Sequence of chain 1.B:
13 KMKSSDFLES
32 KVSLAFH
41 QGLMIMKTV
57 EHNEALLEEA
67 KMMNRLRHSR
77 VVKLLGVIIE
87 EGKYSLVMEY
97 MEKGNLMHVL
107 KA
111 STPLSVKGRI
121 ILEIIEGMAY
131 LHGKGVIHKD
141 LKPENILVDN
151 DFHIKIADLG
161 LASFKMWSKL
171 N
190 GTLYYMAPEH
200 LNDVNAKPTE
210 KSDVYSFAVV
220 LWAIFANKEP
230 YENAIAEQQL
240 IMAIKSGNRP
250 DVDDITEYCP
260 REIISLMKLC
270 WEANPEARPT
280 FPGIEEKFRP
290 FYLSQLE

A small-molecule ligand and the protein it binds are described below.
Small molecule (SMILES): COc1cc2c(cn1)N(C)C(=O)[C@@H](NC(=O)c1nc3n(n1)[C@H](c1ccccc1)CC3)CC2

Binding-site contacts:
Ligand atom C1 contacts residue LYS47 of chain 1.B at 3.5 Å.
Ligand atom C1 contacts residue LEU92 of chain 1.B at 3.2 Å (hydrophobic).
Ligand atom O13 contacts residue MET94 of chain 1.B at 3.1 Å.
Ligand atom C19 contacts residue VAL78 of chain 1.B at 3.6 Å (hydrophobic).
Ligand atom C15 contacts residue ASP158 of chain 1.B at 3.8 Å.
Ligand atom C30 contacts residue ILE156 of chain 1.B at 3.6 Å (hydrophobic).
Ligand atom O13 contacts residue LEU80 of chain 1.B at 3.5 Å.
Ligand atom C23 contacts residue MET69 of chain 1.B at 3.8 Å (hydrophobic).
Ligand atom C24 contacts residue MET69 of chain 1.B at 3.6 Å (hydrophobic).
Ligand atom C22 contacts residue VAL78 of chain 1.B at 3.5 Å (hydrophobic).
Ligand atom C1 contacts residue MET94 of chain 1.B at 3.6 Å (hydrophobic).
Ligand atom C7 contacts residue LEU159 of chain 1.B at 3.4 Å (hydrophobic).
Ligand atom C29 contacts residue HIS138 of chain 1.B at 3.6 Å.
Ligand atom C27 contacts residue MET69 of chain 1.B at 3.5 Å (hydrophobic).
Ligand atom C11 contacts residue MET94 of chain 1.B at 3.7 Å (hydrophobic).
Ligand atom O13 contacts residue LEU92 of chain 1.B at 3.8 Å.
Ligand atom C24 contacts residue VAL78 of chain 1.B at 3.3 Å (hydrophobic).
Ligand atom N2 contacts residue MET94 of chain 1.B at 3.7 Å.
Ligand atom N21 contacts residue VAL78 of chain 1.B at 3.2 Å.
Ligand atom N21 contacts residue ASP158 of chain 1.B at 3.3 Å (salt-bridge).
Ligand atom C26 contacts residue MET69 of chain 1.B at 3.4 Å (hydrophobic).
Ligand atom O16 contacts residue ALA157 of chain 1.B at 3.8 Å.
Ligand atom N18 contacts residue PHE164 of chain 1.B at 3.8 Å.
Ligand atom N20 contacts residue VAL78 of chain 1.B at 3.4 Å.
Ligand atom C4 contacts residue MET94 of chain 1.B at 3.6 Å (hydrophobic).
Ligand atom C3 contacts residue LYS47 of chain 1.B at 3.7 Å.
Ligand atom C17 contacts residue VAL78 of chain 1.B at 3.5 Å (hydrophobic).
Ligand atom O16 contacts residue ASP158 of chain 1.B at 2.9 Å (salt-bridge).
Ligand atom N5 contacts residue LEU159 of chain 1.B at 3.7 Å.
Ligand atom C6 contacts residue LEU159 of chain 1.B at 3.7 Å (hydrophobic).
Ligand atom C10 contacts residue ASP158 of chain 1.B at 3.8 Å.
Ligand atom C10 contacts residue LEU161 of chain 1.B at 3.6 Å (hydrophobic).
Ligand atom C23 contacts residue VAL78 of chain 1.B at 3.6 Å (hydrophobic).
Ligand atom C1 contacts residue ILE45 of chain 1.B at 3.6 Å (hydrophobic).
Ligand atom O16 contacts residue LEU159 of chain 1.B at 3.5 Å (h-bond).
Ligand atom C22 contacts residue VAL77 of chain 1.B at 3.5 Å (hydrophobic).
Ligand atom C30 contacts residue VAL77 of chain 1.B at 3.8 Å (hydrophobic).
Ligand atom C29 contacts residue LEU131 of chain 1.B at 3.6 Å (hydrophobic).
Ligand atom C24 contacts residue LEU80 of chain 1.B at 3.8 Å (hydrophobic).
Ligand atom C12 contacts residue MET94 of chain 1.B at 3.5 Å (hydrophobic).